This protein binds this small molecule.
Small molecule (SMILES): CC1=C(/C=C/C(C)=C/C=C/C(C)=C/CO)C(C)(C)CCC1

Binding-site contacts:
Ligand atom C19 contacts residue LEU201 of chain 1.B at 3.6 Å (hydrophobic).
Ligand atom C15 contacts residue HIS197 of chain 1.B at 4.0 Å.
Ligand atom C14 contacts residue LYS162 of chain 1.B at 4.4 Å.
Ligand atom C18 contacts residue LEU139 of chain 1.B at 4.4 Å (hydrophobic).
Ligand atom C15 contacts residue HIS164 of chain 1.B at 4.0 Å.
Ligand atom C4 contacts residue LEU139 of chain 1.B at 3.2 Å (hydrophobic).
Ligand atom C16 contacts residue ILE111 of chain 1.B at 3.6 Å (hydrophobic).
Ligand atom C19 contacts residue TYR298 of chain 1.B at 3.4 Å (hydrophobic).
Ligand atom C2 contacts residue PHE31 of chain 1.B at 4.3 Å (hydrophobic).
Ligand atom C16 contacts residue LEU203 of chain 1.B at 4.4 Å (hydrophobic).
Ligand atom C13 contacts residue TYR105 of chain 1.B at 4.2 Å (hydrophobic).
Ligand atom C20 contacts residue LYS162 of chain 1.B at 3.8 Å.
Ligand atom C5 contacts residue LEU139 of chain 1.B at 4.4 Å (hydrophobic).
Ligand atom C15 contacts residue TYR105 of chain 1.B at 3.1 Å (hydrophobic).
Ligand atom C19 contacts residue ILE303 of chain 1.B at 4.0 Å (hydrophobic).
Ligand atom C3 contacts residue LEU139 of chain 1.B at 4.2 Å (hydrophobic).
Ligand atom C14 contacts residue PHE310 of chain 1.B at 3.7 Å (hydrophobic).
Ligand atom C13 contacts residue LYS162 of chain 1.B at 4.4 Å.
Ligand atom C16 contacts residue PHE31 of chain 1.B at 4.1 Å (hydrophobic).
Ligand atom C11 contacts residue TYR105 of chain 1.B at 4.4 Å (hydrophobic).
Ligand atom C9 contacts residue TYR298 of chain 1.B at 4.3 Å (hydrophobic).
Ligand atom C12 contacts residue TYR105 of chain 1.B at 4.1 Å (hydrophobic).
Ligand atom C17 contacts residue LEU201 of chain 1.B at 3.8 Å (hydrophobic).
Ligand atom O1 contacts residue TYR105 of chain 1.B at 3.3 Å (h-bond).
Ligand atom C18 contacts residue SER142 of chain 1.B at 3.6 Å.
Ligand atom C20 contacts residue PHE310 of chain 1.B at 3.8 Å (hydrophobic).
Ligand atom C14 contacts residue HIS197 of chain 1.B at 3.2 Å.
Ligand atom C14 contacts residue TYR105 of chain 1.B at 4.4 Å (hydrophobic).
Ligand atom O1 contacts residue HIS164 of chain 1.B at 3.1 Å (h-bond).
Ligand atom C18 contacts residue LEU138 of chain 1.B at 3.5 Å (hydrophobic).
Ligand atom C15 contacts residue LYS162 of chain 1.B at 4.0 Å.
Ligand atom C20 contacts residue MET295 of chain 1.B at 4.0 Å (hydrophobic).
Ligand atom C4 contacts residue TYR112 of chain 1.B at 4.0 Å (hydrophobic).
Ligand atom O1 contacts residue LYS162 of chain 1.B at 2.9 Å (salt-bridge).
Ligand atom C7 contacts residue ILE303 of chain 1.B at 4.0 Å (hydrophobic).
Ligand atom C13 contacts residue HIS197 of chain 1.B at 4.0 Å.
Ligand atom C2 contacts residue TYR120 of chain 1.B at 4.0 Å (hydrophobic).
Ligand atom C13 contacts residue PHE310 of chain 1.B at 4.1 Å (hydrophobic).
Ligand atom C3 contacts residue TYR120 of chain 1.B at 3.8 Å (hydrophobic).
Ligand atom C3 contacts residue TYR112 of chain 1.B at 4.0 Å (hydrophobic).

Sequence of chain 1.B:
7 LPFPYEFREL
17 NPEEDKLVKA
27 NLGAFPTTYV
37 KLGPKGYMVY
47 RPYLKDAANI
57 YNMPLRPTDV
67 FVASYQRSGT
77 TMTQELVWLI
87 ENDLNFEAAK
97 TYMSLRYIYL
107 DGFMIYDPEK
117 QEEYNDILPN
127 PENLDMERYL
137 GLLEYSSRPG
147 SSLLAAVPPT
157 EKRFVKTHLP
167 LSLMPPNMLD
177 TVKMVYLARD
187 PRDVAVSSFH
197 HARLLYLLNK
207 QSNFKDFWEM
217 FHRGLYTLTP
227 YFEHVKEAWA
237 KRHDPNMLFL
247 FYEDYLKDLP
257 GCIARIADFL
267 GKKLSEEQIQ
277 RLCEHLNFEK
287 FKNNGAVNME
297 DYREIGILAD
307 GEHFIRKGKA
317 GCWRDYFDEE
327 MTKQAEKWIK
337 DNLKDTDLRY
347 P